The protein below binds the small molecule below.
Small molecule (SMILES): O=C1C[C@@H](C(=O)O)NC(=O)N1

Binding-site contacts:
Ligand atom O72 contacts residue ARG22 of chain 1.A at 2.8 Å (salt-bridge).
Ligand atom O71 contacts residue HIS237 of chain 1.A at 2.9 Å (h-bond).
Ligand atom O4 contacts residue THR109 of chain 1.A at 2.1 Å (h-bond).
Ligand atom N1 contacts residue ALA235 of chain 1.A at 3.2 Å.
Ligand atom C7 contacts residue NCD1 of chain 1.E at 0.4 Å.
Ligand atom C5 contacts residue HIS20 of chain 1.A at 3.6 Å.
Ligand atom O4 contacts residue HIS137 of chain 1.A at 3.3 Å.
Ligand atom C4 contacts residue THR109 of chain 1.A at 2.5 Å.
Ligand atom O2 contacts residue ARG208 of chain 1.A at 3.0 Å (salt-bridge).
Ligand atom N3 contacts residue ARG208 of chain 1.A at 3.1 Å (salt-bridge).
Ligand atom O72 contacts residue ASN52 of chain 1.A at 2.9 Å (h-bond).
Ligand atom N1 contacts residue GLY250 of chain 1.A at 3.6 Å.
Ligand atom C4 contacts residue NCD1 of chain 1.E at 1.2 Å.
Ligand atom C2 contacts residue NCD1 of chain 1.E at 0.2 Å.
Ligand atom O71 contacts residue PHE110 of chain 1.A at 3.2 Å.
Ligand atom C7 contacts residue PHE110 of chain 1.A at 3.4 Å (hydrophobic).
Ligand atom C6 contacts residue HIS20 of chain 1.A at 3.6 Å.
Ligand atom O4 contacts residue NCD1 of chain 1.E at 1.0 Å (h-bond).
Ligand atom O2 contacts residue VAL207 of chain 1.A at 3.4 Å.
Ligand atom O2 contacts residue GLY250 of chain 1.A at 3.2 Å.
Ligand atom O4 contacts residue ZN1 of chain 1.C at 3.1 Å.
Ligand atom N3 contacts residue THR109 of chain 1.A at 2.8 Å (h-bond).
Ligand atom C7 contacts residue ARG22 of chain 1.A at 3.4 Å.
Ligand atom O71 contacts residue PRO249 of chain 1.A at 2.9 Å (h-bond).
Ligand atom C6 contacts residue NCD1 of chain 1.E at 0.5 Å.
Ligand atom C5 contacts residue THR109 of chain 1.A at 3.6 Å.
Ligand atom O2 contacts residue NCD1 of chain 1.E at 0.8 Å (h-bond).
Ligand atom N3 contacts residue NCD1 of chain 1.E at 1.4 Å.
Ligand atom O72 contacts residue NCD1 of chain 1.E at 0.6 Å (h-bond).
Ligand atom C5 contacts residue ZN1 of chain 1.B at 3.6 Å.
Ligand atom C5 contacts residue NCD1 of chain 1.E at 0.4 Å.
Ligand atom N1 contacts residue NCD1 of chain 1.E at 1.0 Å (h-bond).
Ligand atom N1 contacts residue PRO249 of chain 1.A at 3.3 Å (h-bond).
Ligand atom C2 contacts residue ARG208 of chain 1.A at 3.5 Å.
Ligand atom C6 contacts residue ALA235 of chain 1.A at 3.5 Å (hydrophobic).
Ligand atom O72 contacts residue PHE110 of chain 1.A at 3.1 Å.
Ligand atom O71 contacts residue NCD1 of chain 1.E at 0.5 Å (h-bond).
Ligand atom O71 contacts residue ARG22 of chain 1.A at 2.9 Å (salt-bridge).
Ligand atom O72 contacts residue HIS20 of chain 1.A at 3.4 Å (h-bond).
Ligand atom O2 contacts residue PRO249 of chain 1.A at 3.5 Å.

Sequence of chain 1.A:
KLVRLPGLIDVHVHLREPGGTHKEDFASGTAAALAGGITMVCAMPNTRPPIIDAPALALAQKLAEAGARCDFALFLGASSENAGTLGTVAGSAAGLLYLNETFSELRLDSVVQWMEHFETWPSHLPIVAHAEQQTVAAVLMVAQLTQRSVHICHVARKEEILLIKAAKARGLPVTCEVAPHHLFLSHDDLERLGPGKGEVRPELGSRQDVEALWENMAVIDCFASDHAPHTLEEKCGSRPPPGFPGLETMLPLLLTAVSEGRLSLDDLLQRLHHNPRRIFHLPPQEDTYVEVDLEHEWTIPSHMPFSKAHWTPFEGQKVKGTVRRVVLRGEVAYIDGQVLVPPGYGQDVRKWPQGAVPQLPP